A protein and the small-molecule ligand that binds it are described below.
Small molecule (SMILES): CC(=O)N[C@@H]1[C@@H](O)[C@H](O)[C@@H](CO)O[C@H]1O

Binding-site contacts:
Ligand atom C2 contacts residue PHE75 of chain 1.A at 3.8 Å (hydrophobic).
Ligand atom O6 contacts residue ASN77 of chain 1.A at 4.4 Å.
Ligand atom O7 contacts residue PHE75 of chain 1.A at 3.7 Å.
Ligand atom O6 contacts residue PHE75 of chain 1.A at 3.8 Å.
Ligand atom N2 contacts residue ASN77 of chain 1.A at 3.1 Å (h-bond).
Ligand atom C4 contacts residue PHE75 of chain 1.A at 4.3 Å (hydrophobic).
Ligand atom C1 contacts residue PHE75 of chain 1.A at 4.0 Å (hydrophobic).
Ligand atom O6 contacts residue THR79 of chain 1.A at 3.1 Å (h-bond).
Ligand atom C6 contacts residue THR79 of chain 1.A at 4.2 Å.
Ligand atom C6 contacts residue ASN77 of chain 1.A at 4.4 Å.
Ligand atom C4 contacts residue ASN77 of chain 1.A at 3.9 Å.
Ligand atom O5 contacts residue PHE75 of chain 1.A at 3.9 Å.
Ligand atom C1 contacts residue ASN77 of chain 1.A at 1.5 Å.
Ligand atom C3 contacts residue ASN77 of chain 1.A at 3.6 Å.
Ligand atom O5 contacts residue THR79 of chain 1.A at 3.7 Å.
Ligand atom C7 contacts residue ASN77 of chain 1.A at 3.4 Å.
Ligand atom O5 contacts residue ASN77 of chain 1.A at 2.0 Å (h-bond).
Ligand atom C2 contacts residue ASN77 of chain 1.A at 2.4 Å.
Ligand atom C5 contacts residue ASN77 of chain 1.A at 3.4 Å.
Ligand atom O7 contacts residue ASN77 of chain 1.A at 3.2 Å (h-bond).

Sequence of chain 1.A:
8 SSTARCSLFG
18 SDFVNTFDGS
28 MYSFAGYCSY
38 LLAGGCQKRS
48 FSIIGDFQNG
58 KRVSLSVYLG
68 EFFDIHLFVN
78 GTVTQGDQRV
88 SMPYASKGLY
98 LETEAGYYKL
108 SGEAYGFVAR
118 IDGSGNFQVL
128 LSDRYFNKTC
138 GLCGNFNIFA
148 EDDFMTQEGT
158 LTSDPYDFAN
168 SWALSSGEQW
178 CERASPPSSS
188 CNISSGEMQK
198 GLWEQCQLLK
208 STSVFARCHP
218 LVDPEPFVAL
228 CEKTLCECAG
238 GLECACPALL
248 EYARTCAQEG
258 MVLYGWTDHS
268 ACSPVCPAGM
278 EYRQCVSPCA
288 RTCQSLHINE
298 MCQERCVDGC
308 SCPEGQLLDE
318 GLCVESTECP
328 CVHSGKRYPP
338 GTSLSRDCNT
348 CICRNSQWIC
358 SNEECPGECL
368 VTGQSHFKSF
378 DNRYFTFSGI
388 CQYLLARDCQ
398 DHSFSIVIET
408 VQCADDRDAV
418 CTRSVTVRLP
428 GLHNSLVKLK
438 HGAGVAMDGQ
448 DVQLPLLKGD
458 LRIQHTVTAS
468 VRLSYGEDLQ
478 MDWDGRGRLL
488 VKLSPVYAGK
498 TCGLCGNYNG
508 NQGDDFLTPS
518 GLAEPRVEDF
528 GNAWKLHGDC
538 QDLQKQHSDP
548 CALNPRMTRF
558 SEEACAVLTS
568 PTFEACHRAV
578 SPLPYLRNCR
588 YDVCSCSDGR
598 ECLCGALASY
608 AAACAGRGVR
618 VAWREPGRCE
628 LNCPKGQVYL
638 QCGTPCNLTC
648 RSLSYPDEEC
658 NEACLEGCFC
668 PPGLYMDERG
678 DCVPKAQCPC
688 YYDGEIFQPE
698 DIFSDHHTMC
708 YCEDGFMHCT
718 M